A protein and the small-molecule ligand that binds it are described below.
Small molecule (SMILES): C[C@H](NC(=O)[C@@H](N)CO)C(=O)N[C@@H](Cc1ccccc1)C(=O)N[C@@H](CO)C(=O)N[C@@H](CCCN=C(N)N)C(=O)N[C@@H](Cc1ccc(O)cc1)C(=O)N[C@@H](Cc1ccc(O)cc1)C(=O)N[C@H](C=O)[C@@H](C)O

Sequence of chain 1.A:
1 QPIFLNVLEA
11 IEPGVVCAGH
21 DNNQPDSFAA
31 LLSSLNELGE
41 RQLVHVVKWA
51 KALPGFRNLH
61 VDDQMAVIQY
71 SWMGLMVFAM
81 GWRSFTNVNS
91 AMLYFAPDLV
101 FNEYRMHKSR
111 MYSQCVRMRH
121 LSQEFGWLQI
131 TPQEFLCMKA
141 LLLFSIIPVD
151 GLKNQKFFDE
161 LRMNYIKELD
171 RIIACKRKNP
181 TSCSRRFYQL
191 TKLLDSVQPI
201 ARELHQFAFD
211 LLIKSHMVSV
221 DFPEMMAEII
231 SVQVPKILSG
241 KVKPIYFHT

Binding-site contacts:
Ligand atom OH contacts residue VAL44 of chain 1.A at 3.2 Å.
Ligand atom O contacts residue MET225 of chain 1.A at 3.6 Å (h-bond).
Ligand atom CD1 contacts residue GLN69 of chain 1.A at 3.2 Å.
Ligand atom CB contacts residue GLU228 of chain 1.A at 3.3 Å.
Ligand atom CD1 contacts residue MET65 of chain 1.A at 3.8 Å (hydrophobic).
Ligand atom CE2 contacts residue MET65 of chain 1.A at 3.6 Å (hydrophobic).
Ligand atom CZ contacts residue GLN64 of chain 1.A at 4.0 Å.
Ligand atom CG contacts residue GLN69 of chain 1.A at 3.5 Å.
Ligand atom CG contacts residue MET65 of chain 1.A at 3.5 Å (hydrophobic).
Ligand atom CA contacts residue GLU228 of chain 1.A at 3.5 Å.
Ligand atom CE2 contacts residue VAL47 of chain 1.A at 3.9 Å (hydrophobic).
Ligand atom CZ contacts residue MET65 of chain 1.A at 3.9 Å (hydrophobic).
Ligand atom OH contacts residue LYS51 of chain 1.A at 4.0 Å.
Ligand atom CA contacts residue MET65 of chain 1.A at 3.5 Å (hydrophobic).
Ligand atom CZ contacts residue GLN69 of chain 1.A at 3.9 Å.
Ligand atom CZ contacts residue VAL44 of chain 1.A at 4.0 Å (hydrophobic).
Ligand atom CB contacts residue GLN69 of chain 1.A at 3.6 Å.
Ligand atom CZ contacts residue ILE68 of chain 1.A at 3.7 Å (hydrophobic).
Ligand atom OH contacts residue GLN64 of chain 1.A at 2.7 Å (h-bond).
Ligand atom C contacts residue MET225 of chain 1.A at 4.0 Å (hydrophobic).
Ligand atom CZ contacts residue MET65 of chain 1.A at 3.8 Å (hydrophobic).
Ligand atom OG contacts residue GLU228 of chain 1.A at 3.1 Å (salt-bridge).
Ligand atom CE1 contacts residue MET65 of chain 1.A at 3.4 Å (hydrophobic).
Ligand atom C contacts residue GLU228 of chain 1.A at 3.5 Å.
Ligand atom CB contacts residue MET65 of chain 1.A at 3.7 Å (hydrophobic).
Ligand atom N contacts residue GLU228 of chain 1.A at 3.4 Å (salt-bridge).
Ligand atom CA contacts residue GLU228 of chain 1.A at 3.5 Å.
Ligand atom CE2 contacts residue VAL61 of chain 1.A at 3.8 Å (hydrophobic).
Ligand atom CE1 contacts residue ILE68 of chain 1.A at 3.3 Å (hydrophobic).
Ligand atom CB contacts residue MET65 of chain 1.A at 3.7 Å (hydrophobic).
Ligand atom CA contacts residue MET225 of chain 1.A at 3.8 Å (hydrophobic).
Ligand atom CB contacts residue GLU228 of chain 1.A at 3.2 Å.
Ligand atom CE2 contacts residue ILE68 of chain 1.A at 3.9 Å (hydrophobic).
Ligand atom N contacts residue GLU228 of chain 1.A at 2.6 Å (salt-bridge).
Ligand atom CB contacts residue GLU228 of chain 1.A at 4.0 Å.
Ligand atom O contacts residue MET65 of chain 1.A at 3.9 Å.
Ligand atom CE1 contacts residue GLN69 of chain 1.A at 3.4 Å.
Ligand atom CG2 contacts residue VAL61 of chain 1.A at 3.8 Å (hydrophobic).
Ligand atom OH contacts residue PHE56 of chain 1.A at 3.7 Å.
Ligand atom CD2 contacts residue MET65 of chain 1.A at 3.4 Å (hydrophobic).